A protein and the small-molecule ligand that binds it are described below.
Small molecule (SMILES): CC(=O)N[C@@H]1[C@@H](O)[C@H](O)[C@@H](CO)O[C@H]1O

Binding-site contacts:
Ligand atom C5 contacts residue ASN198 of chain 1.D at 3.7 Å.
Ligand atom O3 contacts residue ASN198 of chain 1.D at 4.4 Å.
Ligand atom O7 contacts residue HIS245 of chain 1.D at 4.3 Å.
Ligand atom C1 contacts residue HIS245 of chain 1.D at 4.4 Å.
Ligand atom C2 contacts residue ASN198 of chain 1.D at 2.5 Å.
Ligand atom C3 contacts residue ASN198 of chain 1.D at 3.8 Å.
Ligand atom N2 contacts residue HIS245 of chain 1.D at 4.0 Å.
Ligand atom N2 contacts residue ASN198 of chain 1.D at 2.9 Å (h-bond).
Ligand atom C4 contacts residue ASN198 of chain 1.D at 4.2 Å.
Ligand atom O5 contacts residue ASN198 of chain 1.D at 2.4 Å (h-bond).
Ligand atom C6 contacts residue ASN198 of chain 1.D at 4.2 Å.
Ligand atom C7 contacts residue ASN198 of chain 1.D at 4.1 Å.
Ligand atom C1 contacts residue ASN198 of chain 1.D at 1.4 Å.

Sequence of chain 1.D:
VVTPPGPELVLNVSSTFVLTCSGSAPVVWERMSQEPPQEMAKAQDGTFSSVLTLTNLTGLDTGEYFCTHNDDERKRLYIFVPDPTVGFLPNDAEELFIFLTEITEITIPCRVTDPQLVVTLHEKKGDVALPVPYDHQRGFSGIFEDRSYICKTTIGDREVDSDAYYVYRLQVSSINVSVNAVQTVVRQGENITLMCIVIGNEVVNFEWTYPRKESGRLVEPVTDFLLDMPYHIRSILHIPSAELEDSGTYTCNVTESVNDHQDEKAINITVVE